Binding-site contacts:
Ligand atom N2 contacts residue ASN36 of chain 1.B at 2.9 Å (h-bond).
Ligand atom O5 contacts residue ASN36 of chain 1.B at 2.2 Å (h-bond).
Ligand atom O6 contacts residue ASN36 of chain 1.B at 4.0 Å.
Ligand atom C2 contacts residue ASN36 of chain 1.B at 2.9 Å.
Ligand atom O7 contacts residue THR38 of chain 1.B at 2.8 Å.
Ligand atom C4 contacts residue ASN36 of chain 1.B at 4.2 Å.
Ligand atom O7 contacts residue ASN36 of chain 1.B at 4.2 Å.
Ligand atom C8 contacts residue THR38 of chain 1.B at 3.8 Å.
Ligand atom C1 contacts residue ASN36 of chain 1.B at 1.4 Å.
Ligand atom N2 contacts residue TRP337 of chain 1.B at 4.4 Å.
Ligand atom O4 contacts residue GLN257 of chain 1.B at 3.1 Å (h-bond).
Ligand atom N2 contacts residue LEU39 of chain 1.B at 4.3 Å.
Ligand atom C8 contacts residue LEU39 of chain 1.B at 4.3 Å (hydrophobic).
Ligand atom C3 contacts residue ASN36 of chain 1.B at 3.9 Å.
Ligand atom N2 contacts residue THR38 of chain 1.B at 4.1 Å.
Ligand atom C7 contacts residue THR38 of chain 1.B at 3.3 Å.
Ligand atom C7 contacts residue ASN36 of chain 1.B at 3.7 Å.
Ligand atom C8 contacts residue TRP337 of chain 1.B at 3.6 Å (hydrophobic).
Ligand atom C5 contacts residue ASN36 of chain 1.B at 3.3 Å.
Ligand atom C6 contacts residue ASN36 of chain 1.B at 4.3 Å.
Ligand atom C4 contacts residue GLN257 of chain 1.B at 4.4 Å.

A protein and the small-molecule ligand that binds it are described below.
Small molecule (SMILES): CC(=O)N[C@@H]1[C@@H](O)[C@H](O)[C@@H](CO)O[C@H]1O

Sequence of chain 1.B:
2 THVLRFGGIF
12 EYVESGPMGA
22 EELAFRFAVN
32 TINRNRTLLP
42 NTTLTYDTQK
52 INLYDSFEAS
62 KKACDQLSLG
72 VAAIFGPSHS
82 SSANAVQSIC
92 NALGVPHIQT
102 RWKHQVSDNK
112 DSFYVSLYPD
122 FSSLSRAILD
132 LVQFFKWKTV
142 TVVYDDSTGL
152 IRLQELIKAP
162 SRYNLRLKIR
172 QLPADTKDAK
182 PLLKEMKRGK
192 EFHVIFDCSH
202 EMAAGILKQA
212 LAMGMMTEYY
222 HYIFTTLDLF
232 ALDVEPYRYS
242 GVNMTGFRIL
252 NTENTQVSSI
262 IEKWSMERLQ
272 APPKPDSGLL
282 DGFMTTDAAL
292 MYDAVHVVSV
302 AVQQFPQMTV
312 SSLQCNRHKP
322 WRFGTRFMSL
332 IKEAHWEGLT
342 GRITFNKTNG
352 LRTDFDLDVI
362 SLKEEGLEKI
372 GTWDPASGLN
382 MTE